Binding-site contacts:
Ligand atom O5 contacts residue ASN603 of chain 1.B at 2.4 Å (h-bond).
Ligand atom C8 contacts residue THR604 of chain 1.B at 4.2 Å.
Ligand atom O7 contacts residue ASN603 of chain 1.B at 3.3 Å (h-bond).
Ligand atom C7 contacts residue ASN603 of chain 1.B at 3.3 Å.
Ligand atom O7 contacts residue THR604 of chain 1.B at 4.1 Å.
Ligand atom C3 contacts residue ASN603 of chain 1.B at 3.8 Å.
Ligand atom C8 contacts residue ASN603 of chain 1.B at 4.4 Å.
Ligand atom O6 contacts residue ASN603 of chain 1.B at 4.2 Å.
Ligand atom C1 contacts residue ASN603 of chain 1.B at 1.4 Å.
Ligand atom C2 contacts residue ASN603 of chain 1.B at 2.5 Å.
Ligand atom C4 contacts residue ASN603 of chain 1.B at 4.2 Å.
Ligand atom C5 contacts residue ASN603 of chain 1.B at 3.7 Å.
Ligand atom N2 contacts residue ASN603 of chain 1.B at 2.9 Å (h-bond).

Sequence of chain 1.B:
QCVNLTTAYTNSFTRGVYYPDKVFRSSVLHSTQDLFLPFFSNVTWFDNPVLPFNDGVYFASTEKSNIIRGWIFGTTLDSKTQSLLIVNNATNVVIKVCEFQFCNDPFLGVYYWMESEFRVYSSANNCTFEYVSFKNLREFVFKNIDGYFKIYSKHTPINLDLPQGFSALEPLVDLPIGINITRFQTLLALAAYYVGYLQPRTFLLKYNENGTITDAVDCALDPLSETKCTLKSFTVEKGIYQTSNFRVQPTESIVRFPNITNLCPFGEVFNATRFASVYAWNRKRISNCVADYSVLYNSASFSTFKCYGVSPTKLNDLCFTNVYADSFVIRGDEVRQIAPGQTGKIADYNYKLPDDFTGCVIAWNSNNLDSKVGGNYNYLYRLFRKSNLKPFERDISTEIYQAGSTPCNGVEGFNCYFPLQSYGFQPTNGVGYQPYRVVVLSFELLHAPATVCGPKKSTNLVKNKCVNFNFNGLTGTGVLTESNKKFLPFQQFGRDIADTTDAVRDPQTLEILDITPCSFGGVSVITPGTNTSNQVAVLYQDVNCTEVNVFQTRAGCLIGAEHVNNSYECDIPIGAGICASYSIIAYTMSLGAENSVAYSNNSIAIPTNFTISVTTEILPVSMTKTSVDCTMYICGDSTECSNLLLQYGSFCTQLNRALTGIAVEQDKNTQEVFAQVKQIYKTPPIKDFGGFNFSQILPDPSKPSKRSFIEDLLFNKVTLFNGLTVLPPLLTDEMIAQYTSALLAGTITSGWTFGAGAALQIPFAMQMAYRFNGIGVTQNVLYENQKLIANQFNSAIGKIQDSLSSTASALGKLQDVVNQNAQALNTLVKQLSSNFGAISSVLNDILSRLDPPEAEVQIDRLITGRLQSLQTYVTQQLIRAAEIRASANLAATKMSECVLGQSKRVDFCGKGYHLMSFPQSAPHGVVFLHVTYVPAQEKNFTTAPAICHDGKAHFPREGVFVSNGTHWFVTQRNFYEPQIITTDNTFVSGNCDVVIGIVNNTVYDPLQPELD

This protein binds this small molecule.
Small molecule (SMILES): CC(=O)N[C@@H]1[C@@H](O)[C@H](O)[C@@H](CO)O[C@H]1O